Binding-site contacts:
Ligand atom N2 contacts residue ASN343 of chain 1.A at 2.9 Å (h-bond).
Ligand atom O7 contacts residue ASN343 of chain 1.A at 3.8 Å.
Ligand atom N2 contacts residue GLY339 of chain 1.A at 4.1 Å.
Ligand atom C3 contacts residue ASN343 of chain 1.A at 3.8 Å.
Ligand atom C1 contacts residue ASN343 of chain 1.A at 1.4 Å.
Ligand atom C5 contacts residue ASN343 of chain 1.A at 3.7 Å.
Ligand atom O7 contacts residue PHE342 of chain 1.A at 4.3 Å.
Ligand atom C8 contacts residue GLY339 of chain 1.A at 4.0 Å.
Ligand atom C8 contacts residue PHE342 of chain 1.A at 4.0 Å (hydrophobic).
Ligand atom O5 contacts residue ASN343 of chain 1.A at 2.4 Å (h-bond).
Ligand atom C7 contacts residue GLY339 of chain 1.A at 4.5 Å.
Ligand atom C4 contacts residue ASN343 of chain 1.A at 4.2 Å.
Ligand atom C8 contacts residue LEU368 of chain 1.A at 4.4 Å (hydrophobic).
Ligand atom C7 contacts residue ASN343 of chain 1.A at 3.5 Å.
Ligand atom C8 contacts residue PHE338 of chain 1.A at 3.4 Å (hydrophobic).
Ligand atom C7 contacts residue PHE338 of chain 1.A at 4.5 Å (hydrophobic).
Ligand atom C7 contacts residue PHE342 of chain 1.A at 4.4 Å (hydrophobic).
Ligand atom C2 contacts residue ASN343 of chain 1.A at 2.5 Å.

Sequence of chain 1.A:
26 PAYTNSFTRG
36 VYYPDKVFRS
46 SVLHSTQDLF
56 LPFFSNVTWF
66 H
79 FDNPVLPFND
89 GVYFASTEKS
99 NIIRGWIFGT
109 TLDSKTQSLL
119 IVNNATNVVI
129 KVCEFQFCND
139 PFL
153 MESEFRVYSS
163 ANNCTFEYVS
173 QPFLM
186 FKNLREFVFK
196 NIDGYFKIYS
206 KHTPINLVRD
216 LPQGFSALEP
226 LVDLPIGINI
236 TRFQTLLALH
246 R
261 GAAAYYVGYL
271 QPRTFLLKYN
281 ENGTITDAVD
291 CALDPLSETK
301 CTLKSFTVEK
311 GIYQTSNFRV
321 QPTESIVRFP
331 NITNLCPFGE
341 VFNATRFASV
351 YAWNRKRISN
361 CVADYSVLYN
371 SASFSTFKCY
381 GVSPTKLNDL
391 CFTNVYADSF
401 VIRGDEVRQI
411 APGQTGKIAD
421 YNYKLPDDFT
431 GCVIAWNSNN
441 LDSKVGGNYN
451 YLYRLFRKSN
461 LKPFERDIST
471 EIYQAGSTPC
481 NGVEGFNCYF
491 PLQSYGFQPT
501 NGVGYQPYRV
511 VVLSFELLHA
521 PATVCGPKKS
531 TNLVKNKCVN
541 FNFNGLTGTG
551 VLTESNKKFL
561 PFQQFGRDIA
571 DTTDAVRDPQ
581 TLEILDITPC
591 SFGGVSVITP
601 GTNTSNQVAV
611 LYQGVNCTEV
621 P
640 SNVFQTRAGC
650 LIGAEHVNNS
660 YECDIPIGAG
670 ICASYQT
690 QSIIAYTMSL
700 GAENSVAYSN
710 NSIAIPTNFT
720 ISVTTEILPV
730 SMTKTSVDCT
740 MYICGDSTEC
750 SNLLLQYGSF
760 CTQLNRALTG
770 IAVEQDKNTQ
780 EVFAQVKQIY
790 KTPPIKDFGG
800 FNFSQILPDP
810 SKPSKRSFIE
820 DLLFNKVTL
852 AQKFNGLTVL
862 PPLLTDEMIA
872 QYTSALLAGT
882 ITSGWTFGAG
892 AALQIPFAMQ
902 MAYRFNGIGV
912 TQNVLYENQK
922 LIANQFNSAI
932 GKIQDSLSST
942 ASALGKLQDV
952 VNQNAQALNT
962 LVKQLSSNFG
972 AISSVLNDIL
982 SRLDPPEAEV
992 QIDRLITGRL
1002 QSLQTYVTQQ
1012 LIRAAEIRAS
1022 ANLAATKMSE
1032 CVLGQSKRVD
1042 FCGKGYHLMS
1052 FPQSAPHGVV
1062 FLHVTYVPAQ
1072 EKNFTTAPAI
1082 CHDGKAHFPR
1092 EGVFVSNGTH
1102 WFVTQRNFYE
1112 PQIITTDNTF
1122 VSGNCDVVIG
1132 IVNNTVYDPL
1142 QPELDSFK

The small molecule below binds the protein below.
Small molecule (SMILES): CC(=O)N[C@@H]1[C@@H](O)[C@H](O)[C@@H](CO)O[C@H]1O